The small molecule below binds the protein below.
Small molecule (SMILES): Cc1cn(-c2ccc(C(N)=O)cc2)c2c1C(=O)CC(C)(C)C2

Binding-site contacts:
Ligand atom C5 contacts residue PHE135 of chain 2.A at 4.1 Å (hydrophobic).
Ligand atom C10 contacts residue LEU100 of chain 2.A at 4.0 Å (hydrophobic).
Ligand atom C contacts residue GLY132 of chain 2.A at 3.6 Å.
Ligand atom C4 contacts residue LEU104 of chain 2.A at 4.0 Å (hydrophobic).
Ligand atom C17 contacts residue ASP90 of chain 2.A at 3.9 Å.
Ligand atom N contacts residue PHE135 of chain 2.A at 3.9 Å.
Ligand atom C6 contacts residue TYR136 of chain 2.A at 3.5 Å (hydrophobic).
Ligand atom N1 contacts residue THR181 of chain 2.A at 3.5 Å (h-bond).
Ligand atom C15 contacts residue MET95 of chain 2.A at 3.9 Å (hydrophobic).
Ligand atom C2 contacts residue LEU104 of chain 2.A at 4.0 Å (hydrophobic).
Ligand atom C contacts residue LEU104 of chain 2.A at 3.9 Å (hydrophobic).
Ligand atom C9 contacts residue TRP159 of chain 2.A at 3.5 Å (hydrophobic).
Ligand atom C contacts residue ALA108 of chain 2.A at 4.0 Å (hydrophobic).
Ligand atom O1 contacts residue ASN48 of chain 2.A at 3.9 Å.
Ligand atom C16 contacts residue ASN48 of chain 2.A at 3.8 Å.
Ligand atom C2 contacts residue PHE135 of chain 2.A at 4.1 Å (hydrophobic).
Ligand atom C13 contacts residue MET95 of chain 2.A at 4.0 Å (hydrophobic).
Ligand atom N1 contacts residue ALA52 of chain 2.A at 3.2 Å.
Ligand atom O1 contacts residue THR181 of chain 2.A at 3.8 Å.
Ligand atom C10 contacts residue LEU104 of chain 2.A at 3.8 Å (hydrophobic).
Ligand atom C14 contacts residue ASN48 of chain 2.A at 4.0 Å.
Ligand atom C12 contacts residue MET95 of chain 2.A at 3.9 Å (hydrophobic).
Ligand atom C8 contacts residue PHE135 of chain 2.A at 3.9 Å (hydrophobic).
Ligand atom C16 contacts residue PHE135 of chain 2.A at 3.9 Å (hydrophobic).
Ligand atom C3 contacts residue PHE135 of chain 2.A at 3.8 Å (hydrophobic).
Ligand atom O1 contacts residue ASP90 of chain 2.A at 3.0 Å (salt-bridge).
Ligand atom C contacts residue ILE107 of chain 2.A at 3.8 Å (hydrophobic).
Ligand atom C17 contacts residue ALA52 of chain 2.A at 4.1 Å (hydrophobic).
Ligand atom C6 contacts residue PHE135 of chain 2.A at 3.8 Å (hydrophobic).
Ligand atom C14 contacts residue MET95 of chain 2.A at 3.9 Å (hydrophobic).
Ligand atom C5 contacts residue TYR136 of chain 2.A at 3.3 Å (hydrophobic).
Ligand atom C11 contacts residue MET95 of chain 2.A at 4.0 Å (hydrophobic).
Ligand atom O contacts residue TYR136 of chain 2.A at 2.7 Å (h-bond).
Ligand atom C10 contacts residue MET95 of chain 2.A at 4.0 Å (hydrophobic).
Ligand atom C1 contacts residue LEU104 of chain 2.A at 4.0 Å (hydrophobic).
Ligand atom C17 contacts residue THR181 of chain 2.A at 3.9 Å.
Ligand atom O1 contacts residue SER49 of chain 2.A at 3.9 Å.
Ligand atom C12 contacts residue LEU104 of chain 2.A at 4.1 Å (hydrophobic).
Ligand atom C15 contacts residue ASN48 of chain 2.A at 4.0 Å.
Ligand atom C17 contacts residue ASN48 of chain 2.A at 4.0 Å.

Sequence of chain 2.A:
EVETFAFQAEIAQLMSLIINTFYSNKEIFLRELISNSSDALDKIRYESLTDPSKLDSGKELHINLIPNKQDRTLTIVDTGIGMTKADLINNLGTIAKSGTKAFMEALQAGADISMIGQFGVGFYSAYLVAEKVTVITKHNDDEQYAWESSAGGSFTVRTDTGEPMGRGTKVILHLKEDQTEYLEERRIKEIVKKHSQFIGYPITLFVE